This small molecule binds to this protein.
Small molecule (SMILES): CC(C)CCC[C@@H](C)[C@H]1CC[C@H]2[C@@H]3CC=C4C[C@@H](O)CC[C@]4(C)[C@H]3CC[C@]12C

Sequence of chain 2.B:
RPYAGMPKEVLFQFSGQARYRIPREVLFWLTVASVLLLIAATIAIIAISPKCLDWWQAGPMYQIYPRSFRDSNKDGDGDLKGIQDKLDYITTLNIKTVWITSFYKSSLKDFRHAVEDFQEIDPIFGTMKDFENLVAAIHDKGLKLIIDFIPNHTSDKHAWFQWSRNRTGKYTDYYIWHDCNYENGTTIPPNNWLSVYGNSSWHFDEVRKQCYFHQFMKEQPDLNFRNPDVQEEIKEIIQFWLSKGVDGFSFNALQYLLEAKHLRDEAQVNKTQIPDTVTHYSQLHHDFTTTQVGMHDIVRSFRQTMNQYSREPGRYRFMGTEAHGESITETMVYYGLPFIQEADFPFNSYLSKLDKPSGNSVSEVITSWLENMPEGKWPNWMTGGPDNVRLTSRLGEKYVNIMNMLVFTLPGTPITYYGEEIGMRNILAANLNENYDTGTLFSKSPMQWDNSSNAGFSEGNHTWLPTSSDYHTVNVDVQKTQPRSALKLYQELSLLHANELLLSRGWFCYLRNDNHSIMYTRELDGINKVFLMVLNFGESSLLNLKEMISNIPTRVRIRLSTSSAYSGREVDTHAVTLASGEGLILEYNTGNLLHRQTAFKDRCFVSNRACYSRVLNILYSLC

Sequence of chain 2.A:
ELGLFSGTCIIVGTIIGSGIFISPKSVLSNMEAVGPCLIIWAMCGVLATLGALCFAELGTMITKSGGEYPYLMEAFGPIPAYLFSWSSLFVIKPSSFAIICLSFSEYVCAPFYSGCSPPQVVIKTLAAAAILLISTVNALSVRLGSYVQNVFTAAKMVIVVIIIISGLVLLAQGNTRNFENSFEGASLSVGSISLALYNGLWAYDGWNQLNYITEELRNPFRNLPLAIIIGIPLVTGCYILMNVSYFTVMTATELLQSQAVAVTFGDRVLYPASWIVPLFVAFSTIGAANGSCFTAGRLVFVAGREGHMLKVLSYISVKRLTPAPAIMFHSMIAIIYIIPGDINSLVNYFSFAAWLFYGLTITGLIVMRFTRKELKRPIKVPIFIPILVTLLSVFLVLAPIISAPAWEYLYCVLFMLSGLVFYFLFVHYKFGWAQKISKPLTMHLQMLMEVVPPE

Binding-site contacts:
Ligand atom C21 contacts residue LEU160 of chain 2.A at 3.9 Å (hydrophobic).
Ligand atom C11 contacts residue LEU101 of chain 2.B at 4.5 Å (hydrophobic).
Ligand atom C19 contacts residue ILE367 of chain 2.A at 3.7 Å (hydrophobic).
Ligand atom C23 contacts residue SER97 of chain 2.B at 4.3 Å.
Ligand atom C26 contacts residue THR94 of chain 2.B at 4.0 Å.
Ligand atom C5 contacts residue ILE367 of chain 2.A at 4.2 Å (hydrophobic).
Ligand atom C12 contacts residue LEU101 of chain 2.B at 3.8 Å (hydrophobic).
Ligand atom C10 contacts residue ILE367 of chain 2.A at 4.5 Å (hydrophobic).
Ligand atom C2 contacts residue VAL149 of chain 2.A at 4.4 Å (hydrophobic).
Ligand atom C12 contacts residue ALA156 of chain 2.A at 4.3 Å (hydrophobic).
Ligand atom C6 contacts residue ILE367 of chain 2.A at 3.9 Å (hydrophobic).
Ligand atom C1 contacts residue LYS152 of chain 2.A at 4.5 Å.
Ligand atom C23 contacts residue LEU160 of chain 2.A at 4.4 Å (hydrophobic).
Ligand atom C18 contacts residue ALA156 of chain 2.A at 4.2 Å (hydrophobic).
Ligand atom C1 contacts residue THR153 of chain 2.A at 3.6 Å.
Ligand atom C2 contacts residue THR153 of chain 2.A at 3.9 Å.
Ligand atom C11 contacts residue ALA156 of chain 2.A at 3.9 Å (hydrophobic).
Ligand atom O1 contacts residue VAL149 of chain 2.A at 3.8 Å.
Ligand atom C27 contacts residue LEU93 of chain 2.B at 3.7 Å (hydrophobic).
Ligand atom C21 contacts residue SER97 of chain 2.B at 3.8 Å.
Ligand atom C2 contacts residue LYS152 of chain 2.A at 3.8 Å.
Ligand atom C18 contacts residue ILE363 of chain 2.A at 3.9 Å (hydrophobic).
Ligand atom C19 contacts residue LYS152 of chain 2.A at 4.1 Å.
Ligand atom C7 contacts residue ILE367 of chain 2.A at 3.7 Å (hydrophobic).
Ligand atom C8 contacts residue ILE367 of chain 2.A at 3.8 Å (hydrophobic).
Ligand atom O1 contacts residue LYS152 of chain 2.A at 4.1 Å.
Ligand atom C21 contacts residue LEU101 of chain 2.B at 3.7 Å (hydrophobic).